The small molecule below binds the protein below.
Small molecule (SMILES): CC(=O)N[C@@H]1[C@@H](O)[C@H](O)[C@@H](CO)O[C@H]1O

Binding-site contacts:
Ligand atom C7 contacts residue ASN58 of chain 1.A at 3.8 Å.
Ligand atom N2 contacts residue SO41 of chain 1.S at 4.1 Å.
Ligand atom C1 contacts residue ASN58 of chain 1.A at 1.5 Å.
Ligand atom C3 contacts residue ASN58 of chain 1.A at 3.8 Å.
Ligand atom N2 contacts residue ASN58 of chain 1.A at 2.9 Å (h-bond).
Ligand atom C1 contacts residue SO41 of chain 1.S at 4.0 Å.
Ligand atom C7 contacts residue SO41 of chain 1.S at 3.8 Å.
Ligand atom O5 contacts residue ASN58 of chain 1.A at 2.4 Å (h-bond).
Ligand atom C2 contacts residue SO41 of chain 1.S at 4.2 Å.
Ligand atom C5 contacts residue ASN58 of chain 1.A at 3.7 Å.
Ligand atom O4 contacts residue SER211 of chain 1.A at 4.0 Å.
Ligand atom C5 contacts residue SER211 of chain 1.A at 4.2 Å.
Ligand atom C6 contacts residue SER211 of chain 1.A at 4.2 Å.
Ligand atom O6 contacts residue TYR56 of chain 1.A at 3.6 Å.
Ligand atom O7 contacts residue ASN58 of chain 1.A at 4.2 Å.
Ligand atom C4 contacts residue ASN58 of chain 1.A at 4.3 Å.
Ligand atom C2 contacts residue ASN58 of chain 1.A at 2.7 Å.
Ligand atom O6 contacts residue SER211 of chain 1.A at 3.9 Å.
Ligand atom O7 contacts residue SO41 of chain 1.S at 3.5 Å (h-bond).
Ligand atom O6 contacts residue ILE42 of chain 2.A at 4.5 Å.

Sequence of chain 1.A:
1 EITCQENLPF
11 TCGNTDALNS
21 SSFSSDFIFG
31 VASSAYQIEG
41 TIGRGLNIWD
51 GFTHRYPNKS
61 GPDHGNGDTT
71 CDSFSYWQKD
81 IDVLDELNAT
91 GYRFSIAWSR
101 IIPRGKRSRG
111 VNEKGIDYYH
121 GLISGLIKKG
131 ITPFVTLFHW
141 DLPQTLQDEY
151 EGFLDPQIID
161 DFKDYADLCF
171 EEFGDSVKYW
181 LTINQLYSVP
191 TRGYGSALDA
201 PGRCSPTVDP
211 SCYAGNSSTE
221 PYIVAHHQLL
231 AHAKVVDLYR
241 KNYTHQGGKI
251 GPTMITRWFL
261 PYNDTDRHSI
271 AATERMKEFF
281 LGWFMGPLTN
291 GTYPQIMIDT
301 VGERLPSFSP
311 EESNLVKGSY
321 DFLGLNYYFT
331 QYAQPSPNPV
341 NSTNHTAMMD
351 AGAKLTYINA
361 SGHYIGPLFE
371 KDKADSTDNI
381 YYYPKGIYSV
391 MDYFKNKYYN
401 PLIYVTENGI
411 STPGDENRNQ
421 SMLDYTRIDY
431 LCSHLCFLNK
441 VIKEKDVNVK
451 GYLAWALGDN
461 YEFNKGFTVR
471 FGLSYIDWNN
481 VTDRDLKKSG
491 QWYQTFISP

Sequence of chain 2.A:
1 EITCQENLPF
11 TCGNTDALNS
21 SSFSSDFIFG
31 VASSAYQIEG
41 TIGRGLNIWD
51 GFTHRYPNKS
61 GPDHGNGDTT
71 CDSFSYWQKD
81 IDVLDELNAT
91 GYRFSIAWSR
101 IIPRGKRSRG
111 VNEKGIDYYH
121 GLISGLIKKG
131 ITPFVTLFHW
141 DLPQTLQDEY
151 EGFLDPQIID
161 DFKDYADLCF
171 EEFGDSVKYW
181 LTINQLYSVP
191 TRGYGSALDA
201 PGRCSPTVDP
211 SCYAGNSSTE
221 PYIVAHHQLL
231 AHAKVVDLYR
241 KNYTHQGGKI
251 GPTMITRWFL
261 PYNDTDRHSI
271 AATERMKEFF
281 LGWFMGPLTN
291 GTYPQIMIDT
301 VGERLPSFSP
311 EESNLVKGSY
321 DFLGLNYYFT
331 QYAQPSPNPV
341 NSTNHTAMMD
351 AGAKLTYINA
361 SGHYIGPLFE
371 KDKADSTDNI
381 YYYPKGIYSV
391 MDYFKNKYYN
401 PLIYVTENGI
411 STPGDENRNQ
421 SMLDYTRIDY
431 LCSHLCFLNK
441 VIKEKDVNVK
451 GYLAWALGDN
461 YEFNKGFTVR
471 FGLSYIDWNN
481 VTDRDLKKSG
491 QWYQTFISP